Sequence of chain 1.C:
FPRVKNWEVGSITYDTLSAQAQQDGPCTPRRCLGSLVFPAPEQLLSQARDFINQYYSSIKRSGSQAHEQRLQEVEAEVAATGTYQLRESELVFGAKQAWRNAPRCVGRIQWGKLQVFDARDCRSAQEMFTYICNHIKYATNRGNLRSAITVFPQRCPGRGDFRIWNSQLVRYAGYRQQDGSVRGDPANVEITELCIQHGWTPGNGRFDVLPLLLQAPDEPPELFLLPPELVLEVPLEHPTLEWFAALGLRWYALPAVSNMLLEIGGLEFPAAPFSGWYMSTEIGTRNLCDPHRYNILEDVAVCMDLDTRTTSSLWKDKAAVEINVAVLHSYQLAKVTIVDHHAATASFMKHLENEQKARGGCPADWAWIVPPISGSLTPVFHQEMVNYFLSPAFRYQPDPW

Binding-site contacts:
Ligand atom C27 contacts residue OSD1 of chain 1.GA at 3.5 Å.
Ligand atom C04 contacts residue TRP405 of chain 1.C at 4.2 Å (hydrophobic).
Ligand atom N01 contacts residue TRP407 of chain 1.D at 3.4 Å.
Ligand atom C07 contacts residue TRP34 of chain 1.C at 3.4 Å (hydrophobic).
Ligand atom C06 contacts residue VAL64 of chain 1.D at 3.2 Å (hydrophobic).
Ligand atom N01 contacts residue ARG325 of chain 1.D at 4.2 Å.
Ligand atom N02 contacts residue PHE420 of chain 1.C at 3.6 Å.
Ligand atom N28 contacts residue ARG332 of chain 1.D at 4.2 Å.
Ligand atom N01 contacts residue PHE420 of chain 1.C at 3.9 Å.
Ligand atom C09 contacts residue TRP407 of chain 1.D at 3.8 Å (hydrophobic).
Ligand atom C32 contacts residue OSD1 of chain 1.GA at 3.8 Å.
Ligand atom N02 contacts residue ALA406 of chain 1.D at 3.0 Å (h-bond).
Ligand atom C03 contacts residue PHE420 of chain 1.C at 4.2 Å (hydrophobic).
Ligand atom N02 contacts residue TRP407 of chain 1.D at 3.7 Å.
Ligand atom C23 contacts residue TRP34 of chain 1.C at 3.2 Å (hydrophobic).
Ligand atom C06 contacts residue HIS421 of chain 1.C at 4.2 Å.
Ligand atom C02 contacts residue PHE420 of chain 1.C at 3.8 Å (hydrophobic).
Ligand atom C11 contacts residue SER62 of chain 1.D at 3.8 Å.
Ligand atom C30 contacts residue OSD1 of chain 1.GA at 4.2 Å.
Ligand atom C26 contacts residue OSD1 of chain 1.GA at 4.0 Å.
Ligand atom C05 contacts residue TRP407 of chain 1.D at 4.3 Å (hydrophobic).
Ligand atom C24 contacts residue OSD1 of chain 1.GA at 4.2 Å.
Ligand atom C08 contacts residue VAL64 of chain 1.D at 3.9 Å (hydrophobic).
Ligand atom C25 contacts residue OSD1 of chain 1.GA at 3.8 Å.
Ligand atom C10 contacts residue TRP407 of chain 1.D at 3.6 Å (hydrophobic).
Ligand atom C11 contacts residue PHE420 of chain 1.C at 3.2 Å (hydrophobic).
Ligand atom C03 contacts residue TRP407 of chain 1.D at 4.0 Å (hydrophobic).
Ligand atom C03 contacts residue ALA406 of chain 1.D at 4.2 Å (hydrophobic).
Ligand atom C22 contacts residue TRP34 of chain 1.C at 3.4 Å (hydrophobic).
Ligand atom C02 contacts residue ALA406 of chain 1.D at 4.0 Å (hydrophobic).
Ligand atom C03 contacts residue TRP405 of chain 1.C at 3.8 Å (hydrophobic).
Ligand atom C02 contacts residue TRP407 of chain 1.D at 3.6 Å (hydrophobic).
Ligand atom C07 contacts residue VAL64 of chain 1.D at 3.2 Å (hydrophobic).
Ligand atom C31 contacts residue TRP34 of chain 1.C at 4.2 Å (hydrophobic).
Ligand atom C05 contacts residue VAL64 of chain 1.D at 3.8 Å (hydrophobic).
Ligand atom C04 contacts residue PHE420 of chain 1.C at 3.6 Å (hydrophobic).
Ligand atom C11 contacts residue TRP405 of chain 1.C at 3.6 Å (hydrophobic).
Ligand atom C09 contacts residue ARG325 of chain 1.D at 4.2 Å.
Ligand atom C06 contacts residue TRP34 of chain 1.C at 3.8 Å (hydrophobic).
Ligand atom C05 contacts residue PHE420 of chain 1.C at 4.2 Å (hydrophobic).

Sequence of chain 1.D:
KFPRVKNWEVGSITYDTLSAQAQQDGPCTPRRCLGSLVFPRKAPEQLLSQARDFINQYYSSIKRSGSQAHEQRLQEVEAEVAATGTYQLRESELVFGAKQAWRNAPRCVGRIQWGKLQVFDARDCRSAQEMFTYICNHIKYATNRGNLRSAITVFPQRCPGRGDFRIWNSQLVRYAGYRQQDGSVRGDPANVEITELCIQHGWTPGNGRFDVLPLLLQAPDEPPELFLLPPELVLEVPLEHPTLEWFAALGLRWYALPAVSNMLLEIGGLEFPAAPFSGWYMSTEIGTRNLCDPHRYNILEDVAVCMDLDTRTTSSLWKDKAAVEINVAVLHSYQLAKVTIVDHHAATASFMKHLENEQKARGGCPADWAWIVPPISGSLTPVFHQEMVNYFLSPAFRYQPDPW

A protein and the small-molecule ligand that binds it are described below.
Small molecule (SMILES): Cc1cc(N)nc2cc(-c3ccc(OC(C)C)c(CN)c3)ccc12